Sequence of chain 1.B:
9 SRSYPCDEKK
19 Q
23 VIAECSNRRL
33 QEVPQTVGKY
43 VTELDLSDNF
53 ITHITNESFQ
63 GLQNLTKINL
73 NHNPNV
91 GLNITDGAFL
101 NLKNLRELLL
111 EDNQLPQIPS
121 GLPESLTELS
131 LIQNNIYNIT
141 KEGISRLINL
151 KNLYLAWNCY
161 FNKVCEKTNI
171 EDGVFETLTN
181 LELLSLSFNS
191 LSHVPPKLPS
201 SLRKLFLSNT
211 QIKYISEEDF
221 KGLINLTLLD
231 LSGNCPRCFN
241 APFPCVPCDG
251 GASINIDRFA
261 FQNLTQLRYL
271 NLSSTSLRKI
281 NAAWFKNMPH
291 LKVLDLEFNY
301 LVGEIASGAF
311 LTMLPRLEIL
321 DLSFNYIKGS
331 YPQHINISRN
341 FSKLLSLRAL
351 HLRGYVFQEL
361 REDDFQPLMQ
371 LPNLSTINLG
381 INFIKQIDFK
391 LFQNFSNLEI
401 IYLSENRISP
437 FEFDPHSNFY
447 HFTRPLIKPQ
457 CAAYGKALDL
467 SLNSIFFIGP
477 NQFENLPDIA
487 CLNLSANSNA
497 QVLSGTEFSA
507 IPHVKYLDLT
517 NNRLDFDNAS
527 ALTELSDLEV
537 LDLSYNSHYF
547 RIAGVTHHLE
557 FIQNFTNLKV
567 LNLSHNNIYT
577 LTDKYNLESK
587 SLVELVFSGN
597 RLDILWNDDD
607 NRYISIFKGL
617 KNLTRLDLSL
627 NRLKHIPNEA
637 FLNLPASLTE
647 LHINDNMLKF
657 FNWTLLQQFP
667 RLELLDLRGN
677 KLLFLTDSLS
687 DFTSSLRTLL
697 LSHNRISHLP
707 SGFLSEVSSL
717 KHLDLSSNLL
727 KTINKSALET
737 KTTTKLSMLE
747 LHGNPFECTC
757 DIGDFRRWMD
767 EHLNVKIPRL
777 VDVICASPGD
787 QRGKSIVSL

A protein and the small-molecule ligand that binds it are described below.
Small molecule (SMILES): CC(=O)N[C@H]1[C@H](O[C@H]2[C@H](O)[C@@H](NC(C)=O)CO[C@@H]2CO)O[C@H](CO)[C@@H](O[C@@H]2O[C@H](CO)[C@@H](O)[C@H](O)[C@@H]2O)[C@@H]1O

Binding-site contacts:
Ligand atom C2 contacts residue GLN456 of chain 1.B at 4.0 Å.
Ligand atom C5 contacts residue ASN568 of chain 1.B at 3.6 Å.
Ligand atom O7 contacts residue GLN456 of chain 1.B at 3.4 Å.
Ligand atom O6 contacts residue VAL592 of chain 1.B at 3.6 Å.
Ligand atom O7 contacts residue ASN568 of chain 1.B at 3.7 Å.
Ligand atom C4 contacts residue GLN456 of chain 1.B at 4.0 Å.
Ligand atom C3 contacts residue ASN568 of chain 1.B at 3.8 Å.
Ligand atom C8 contacts residue VAL536 of chain 1.B at 3.9 Å (hydrophobic).
Ligand atom C3 contacts residue ASP538 of chain 1.B at 3.9 Å.
Ligand atom N2 contacts residue ASN568 of chain 1.B at 2.9 Å (h-bond).
Ligand atom N2 contacts residue SER540 of chain 1.B at 3.9 Å.
Ligand atom C1 contacts residue ASP538 of chain 1.B at 3.7 Å.
Ligand atom C6 contacts residue VAL566 of chain 1.B at 3.6 Å (hydrophobic).
Ligand atom O5 contacts residue VAL592 of chain 1.B at 3.4 Å.
Ligand atom C1 contacts residue ASN568 of chain 1.B at 1.4 Å.
Ligand atom C6 contacts residue GLU590 of chain 1.B at 3.4 Å.
Ligand atom C7 contacts residue ASP538 of chain 1.B at 3.6 Å.
Ligand atom O3 contacts residue GLN456 of chain 1.B at 3.4 Å (h-bond).
Ligand atom C2 contacts residue ASN568 of chain 1.B at 2.4 Å.
Ligand atom O4 contacts residue LYS454 of chain 1.B at 3.3 Å (salt-bridge).
Ligand atom O7 contacts residue LYS454 of chain 1.B at 3.0 Å (salt-bridge).
Ligand atom C8 contacts residue ASP538 of chain 1.B at 3.6 Å.
Ligand atom O3 contacts residue LYS454 of chain 1.B at 3.6 Å.
Ligand atom C8 contacts residue TYR512 of chain 1.B at 4.0 Å (hydrophobic).
Ligand atom C3 contacts residue GLN456 of chain 1.B at 4.0 Å.
Ligand atom C7 contacts residue LYS454 of chain 1.B at 4.0 Å.
Ligand atom C7 contacts residue TYR512 of chain 1.B at 4.0 Å (hydrophobic).
Ligand atom C7 contacts residue SER540 of chain 1.B at 3.9 Å.
Ligand atom C8 contacts residue SER540 of chain 1.B at 4.0 Å.
Ligand atom O7 contacts residue TYR512 of chain 1.B at 3.0 Å (h-bond).
Ligand atom C1 contacts residue LYS454 of chain 1.B at 3.9 Å.
Ligand atom C2 contacts residue ASP538 of chain 1.B at 3.6 Å.
Ligand atom C8 contacts residue THR516 of chain 1.B at 3.9 Å.
Ligand atom N2 contacts residue ASP538 of chain 1.B at 2.7 Å (salt-bridge).
Ligand atom C2 contacts residue LYS454 of chain 1.B at 3.8 Å.
Ligand atom O5 contacts residue ASN568 of chain 1.B at 2.4 Å (h-bond).
Ligand atom C7 contacts residue ASN568 of chain 1.B at 3.6 Å.
Ligand atom C6 contacts residue VAL592 of chain 1.B at 3.9 Å (hydrophobic).
Ligand atom C7 contacts residue GLN456 of chain 1.B at 4.0 Å.
Ligand atom O6 contacts residue GLU590 of chain 1.B at 2.7 Å (salt-bridge).